This protein binds this small molecule.
Small molecule (SMILES): C[N+]1(C)[C@@H]2CC(OC(=O)C(O)(c3cccs3)c3cccs3)C[C@H]1[C@@H]1O[C@@H]12

Sequence of chain 1.B:
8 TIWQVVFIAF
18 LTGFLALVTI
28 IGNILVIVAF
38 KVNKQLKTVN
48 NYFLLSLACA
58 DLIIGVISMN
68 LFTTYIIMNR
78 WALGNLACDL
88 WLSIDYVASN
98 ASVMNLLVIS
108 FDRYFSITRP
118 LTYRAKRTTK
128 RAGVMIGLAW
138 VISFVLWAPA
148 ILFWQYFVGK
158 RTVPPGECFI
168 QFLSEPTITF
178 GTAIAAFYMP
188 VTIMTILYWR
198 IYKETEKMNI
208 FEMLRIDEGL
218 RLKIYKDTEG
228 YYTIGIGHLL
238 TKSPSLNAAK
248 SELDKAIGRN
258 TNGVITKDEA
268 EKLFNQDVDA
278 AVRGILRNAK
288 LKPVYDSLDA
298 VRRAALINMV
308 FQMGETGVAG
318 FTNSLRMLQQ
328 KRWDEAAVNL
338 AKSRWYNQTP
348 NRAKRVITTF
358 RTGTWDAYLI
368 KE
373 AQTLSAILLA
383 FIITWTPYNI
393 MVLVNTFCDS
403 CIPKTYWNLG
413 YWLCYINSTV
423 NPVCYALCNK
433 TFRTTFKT

Binding-site contacts:
Ligand atom S37 contacts residue ALA180 of chain 1.B at 3.9 Å.
Ligand atom S37 contacts residue THR179 of chain 1.B at 3.6 Å.
Ligand atom C12 contacts residue SER96 of chain 1.B at 3.9 Å.
Ligand atom O29 contacts residue TYR390 of chain 1.B at 3.6 Å.
Ligand atom C1 contacts residue TYR417 of chain 1.B at 3.8 Å (hydrophobic).
Ligand atom O33 contacts residue PHE184 of chain 1.B at 3.3 Å.
Ligand atom C1 contacts residue CYS416 of chain 1.B at 3.7 Å (hydrophobic).
Ligand atom C6 contacts residue SER96 of chain 1.B at 3.9 Å.
Ligand atom O10 contacts residue TYR93 of chain 1.B at 2.7 Å.
Ligand atom S44 contacts residue ALA183 of chain 1.B at 3.5 Å.
Ligand atom C7 contacts residue SER96 of chain 1.B at 3.1 Å.
Ligand atom C43 contacts residue ASN97 of chain 1.B at 3.4 Å.
Ligand atom O10 contacts residue SER96 of chain 1.B at 3.9 Å.
Ligand atom C6 contacts residue TRP387 of chain 1.B at 3.5 Å (hydrophobic).
Ligand atom C42 contacts residue TRP144 of chain 1.B at 3.3 Å (hydrophobic).
Ligand atom C43 contacts residue ALA183 of chain 1.B at 3.8 Å (hydrophobic).
Ligand atom C42 contacts residue SER96 of chain 1.B at 4.0 Å.
Ligand atom C30 contacts residue ASN391 of chain 1.B at 4.0 Å.
Ligand atom C5 contacts residue CYS416 of chain 1.B at 4.0 Å (hydrophobic).
Ligand atom C9 contacts residue TYR93 of chain 1.B at 3.3 Å (hydrophobic).
Ligand atom O10 contacts residue TYR413 of chain 1.B at 3.9 Å.
Ligand atom N2 contacts residue ASP92 of chain 1.B at 4.0 Å.
Ligand atom C36 contacts residue LEU170 of chain 1.B at 3.9 Å (hydrophobic).
Ligand atom C36 contacts residue THR176 of chain 1.B at 3.7 Å.
Ligand atom C3 contacts residue TYR413 of chain 1.B at 3.5 Å (hydrophobic).
Ligand atom C41 contacts residue TRP144 of chain 1.B at 3.9 Å (hydrophobic).
Ligand atom C43 contacts residue TRP144 of chain 1.B at 3.9 Å (hydrophobic).
Ligand atom C9 contacts residue TYR413 of chain 1.B at 3.8 Å (hydrophobic).
Ligand atom C8 contacts residue TYR93 of chain 1.B at 3.6 Å (hydrophobic).
Ligand atom C12 contacts residue TYR413 of chain 1.B at 3.7 Å (hydrophobic).
Ligand atom C8 contacts residue SER96 of chain 1.B at 3.4 Å.
Ligand atom C35 contacts residue TYR390 of chain 1.B at 3.6 Å (hydrophobic).
Ligand atom C28 contacts residue ASN391 of chain 1.B at 3.8 Å.
Ligand atom C42 contacts residue TYR93 of chain 1.B at 4.0 Å (hydrophobic).
Ligand atom O33 contacts residue ASN391 of chain 1.B at 2.9 Å (h-bond).
Ligand atom C34 contacts residue TYR390 of chain 1.B at 3.3 Å (hydrophobic).
Ligand atom C4 contacts residue CYS416 of chain 1.B at 4.0 Å (hydrophobic).
Ligand atom C12 contacts residue ASP92 of chain 1.B at 2.8 Å.
Ligand atom S44 contacts residue TRP387 of chain 1.B at 3.8 Å.
Ligand atom O29 contacts residue ASN391 of chain 1.B at 2.7 Å (h-bond).